Sequence of chain 1.A:
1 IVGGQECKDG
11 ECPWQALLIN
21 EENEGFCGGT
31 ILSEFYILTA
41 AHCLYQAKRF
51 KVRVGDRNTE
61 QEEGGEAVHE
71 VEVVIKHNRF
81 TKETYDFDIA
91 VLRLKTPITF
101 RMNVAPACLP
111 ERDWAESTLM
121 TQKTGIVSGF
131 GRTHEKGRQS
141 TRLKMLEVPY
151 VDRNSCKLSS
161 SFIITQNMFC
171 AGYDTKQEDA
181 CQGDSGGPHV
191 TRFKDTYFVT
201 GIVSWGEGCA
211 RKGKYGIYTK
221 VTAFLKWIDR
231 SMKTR

A small-molecule ligand and the protein it binds are described below.
Small molecule (SMILES): COC[C@@]12CN(S(=O)(=O)c3ccc4cc(Cl)ccc4c3)CC(=O)N1CC1(CCN(c3ccncc3)CC1)O2

Binding-site contacts:
Ligand atom C8 contacts residue ALA180 of chain 1.A at 3.5 Å (hydrophobic).
Ligand atom C35 contacts residue TRP205 of chain 1.A at 3.7 Å (hydrophobic).
Ligand atom O16 contacts residue GLU207 of chain 1.A at 3.6 Å.
Ligand atom C37 contacts residue THR84 of chain 1.A at 3.0 Å.
Ligand atom C26 contacts residue GLU83 of chain 1.A at 3.0 Å.
Ligand atom C1 contacts residue CYS181 of chain 1.A at 3.5 Å (hydrophobic).
Ligand atom C31 contacts residue PHE162 of chain 1.A at 3.6 Å (hydrophobic).
Ligand atom C17 contacts residue GLY208 of chain 1.A at 3.7 Å.
Ligand atom O16 contacts residue GLY208 of chain 1.A at 3.2 Å (h-bond).
Ligand atom C2 contacts residue GLN182 of chain 1.A at 3.6 Å.
Ligand atom N36 contacts residue PHE162 of chain 1.A at 3.5 Å.
Ligand atom O16 contacts residue GLY206 of chain 1.A at 3.3 Å (h-bond).
Ligand atom C4 contacts residue SER204 of chain 1.A at 3.0 Å.
Ligand atom C28 contacts residue PHE162 of chain 1.A at 3.6 Å (hydrophobic).
Ligand atom O14 contacts residue GLN182 of chain 1.A at 3.0 Å.
Ligand atom C6 contacts residue CYS181 of chain 1.A at 3.5 Å (hydrophobic).
Ligand atom C26 contacts residue THR84 of chain 1.A at 3.5 Å.
Ligand atom C3 contacts residue TRP205 of chain 1.A at 3.7 Å (hydrophobic).
Ligand atom C37 contacts residue PHE162 of chain 1.A at 3.4 Å (hydrophobic).
Ligand atom C2 contacts residue CYS181 of chain 1.A at 3.7 Å (hydrophobic).
Ligand atom C8 contacts residue CYS181 of chain 1.A at 3.7 Å (hydrophobic).
Ligand atom C4 contacts residue TRP205 of chain 1.A at 3.5 Å (hydrophobic).
Ligand atom C4 contacts residue SER185 of chain 1.A at 3.6 Å.
Ligand atom C26 contacts residue PHE162 of chain 1.A at 3.5 Å (hydrophobic).
Ligand atom C15 contacts residue GLY206 of chain 1.A at 3.3 Å.
Ligand atom C11 contacts residue ALA180 of chain 1.A at 3.7 Å (hydrophobic).
Ligand atom C29 contacts residue LYS82 of chain 1.A at 3.7 Å.
Ligand atom O13 contacts residue CYS209 of chain 1.A at 3.2 Å (h-bond).
Ligand atom C1 contacts residue CYS209 of chain 1.A at 3.7 Å (hydrophobic).
Ligand atom C29 contacts residue PHE162 of chain 1.A at 3.6 Å (hydrophobic).
Ligand atom N36 contacts residue GLU83 of chain 1.A at 3.5 Å (salt-bridge).
Ligand atom C17 contacts residue GLY206 of chain 1.A at 3.4 Å.
Ligand atom CL7 contacts residue TYR218 of chain 1.A at 3.2 Å.
Ligand atom C9 contacts residue TRP205 of chain 1.A at 3.6 Å (hydrophobic).
Ligand atom N36 contacts residue THR84 of chain 1.A at 2.9 Å (h-bond).
Ligand atom C10 contacts residue ASP179 of chain 1.A at 2.9 Å.
Ligand atom CL7 contacts residue ILE217 of chain 1.A at 3.7 Å.
Ligand atom C1 contacts residue GLY208 of chain 1.A at 3.6 Å.
Ligand atom O13 contacts residue GLN182 of chain 1.A at 3.5 Å (h-bond).
Ligand atom CL7 contacts residue GLY216 of chain 1.A at 3.4 Å.